Binding-site contacts:
Ligand atom OXT contacts residue CYS200 of chain 3.A at 4.5 Å.
Ligand atom N contacts residue GLU163 of chain 3.A at 2.9 Å (salt-bridge).
Ligand atom CA contacts residue TYR31 of chain 3.A at 3.4 Å (hydrophobic).
Ligand atom O contacts residue ASN170 of chain 3.A at 4.0 Å.
Ligand atom CB contacts residue TYR31 of chain 3.A at 4.0 Å (hydrophobic).
Ligand atom CB contacts residue VAL266 of chain 3.A at 4.2 Å (hydrophobic).
Ligand atom OE2 contacts residue GLY265 of chain 3.A at 3.8 Å.
Ligand atom CG contacts residue VAL266 of chain 3.A at 4.0 Å (hydrophobic).
Ligand atom N contacts residue TYR31 of chain 3.A at 3.5 Å (h-bond).
Ligand atom CD contacts residue TYR248 of chain 3.A at 3.3 Å (hydrophobic).
Ligand atom O contacts residue ASN117 of chain 3.A at 2.9 Å (h-bond).
Ligand atom CB contacts residue GLN67 of chain 3.A at 3.3 Å.
Ligand atom OXT contacts residue ASN117 of chain 3.A at 3.5 Å (h-bond).
Ligand atom OE1 contacts residue SER68 of chain 3.A at 3.2 Å (h-bond).
Ligand atom OE1 contacts residue TYR248 of chain 3.A at 2.3 Å (h-bond).
Ligand atom C contacts residue GLU163 of chain 3.A at 4.2 Å.
Ligand atom OXT contacts residue ASN170 of chain 3.A at 3.2 Å (h-bond).
Ligand atom N contacts residue CYS200 of chain 3.A at 4.0 Å.
Ligand atom OE1 contacts residue VAL266 of chain 3.A at 4.0 Å.
Ligand atom C contacts residue ASN117 of chain 3.A at 3.6 Å.
Ligand atom OE2 contacts residue TYR248 of chain 3.A at 3.5 Å (h-bond).
Ligand atom OXT contacts residue TYR196 of chain 3.A at 2.9 Å (h-bond).
Ligand atom CD contacts residue VAL266 of chain 3.A at 3.7 Å (hydrophobic).
Ligand atom OXT contacts residue GLU163 of chain 3.A at 4.5 Å.
Ligand atom OE2 contacts residue VAL266 of chain 3.A at 3.1 Å (h-bond).
Ligand atom CD contacts residue SER68 of chain 3.A at 3.0 Å.
Ligand atom CA contacts residue GLU163 of chain 3.A at 3.5 Å.
Ligand atom CB contacts residue SER68 of chain 3.A at 4.1 Å.
Ligand atom CA contacts residue GLN67 of chain 3.A at 3.6 Å.
Ligand atom OE2 contacts residue GLN67 of chain 3.A at 3.4 Å.
Ligand atom C contacts residue TYR196 of chain 3.A at 3.9 Å (hydrophobic).
Ligand atom OE2 contacts residue SER68 of chain 3.A at 3.0 Å (h-bond).
Ligand atom CG contacts residue SER68 of chain 3.A at 3.8 Å.
Ligand atom C contacts residue ASN170 of chain 3.A at 3.8 Å.
Ligand atom N contacts residue GLN67 of chain 3.A at 2.9 Å (h-bond).

A protein and the small-molecule ligand that binds it are described below.
Small molecule (SMILES): N[C@@H](CCC(=O)O)C(=O)O

Sequence of chain 3.A:
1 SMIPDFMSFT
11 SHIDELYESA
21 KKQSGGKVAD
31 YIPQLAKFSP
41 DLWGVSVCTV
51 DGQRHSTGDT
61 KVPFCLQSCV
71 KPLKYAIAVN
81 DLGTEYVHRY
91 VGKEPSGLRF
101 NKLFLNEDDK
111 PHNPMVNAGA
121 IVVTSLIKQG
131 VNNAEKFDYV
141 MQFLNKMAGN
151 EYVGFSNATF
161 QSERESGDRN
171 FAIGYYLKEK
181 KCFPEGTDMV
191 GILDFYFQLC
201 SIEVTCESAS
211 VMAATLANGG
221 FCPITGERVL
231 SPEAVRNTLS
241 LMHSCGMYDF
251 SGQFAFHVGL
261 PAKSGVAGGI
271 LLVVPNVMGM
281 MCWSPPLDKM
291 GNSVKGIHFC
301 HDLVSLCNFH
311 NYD